Binding-site contacts:
Ligand atom CA contacts residue LEU31 of chain 1.A at 4.5 Å (hydrophobic).
Ligand atom N contacts residue LEU31 of chain 1.A at 3.8 Å.
Ligand atom O contacts residue ASP35 of chain 1.A at 4.2 Å.
Ligand atom C contacts residue MPD1 of chain 1.F at 4.2 Å.
Ligand atom O contacts residue PRO52 of chain 3.A at 3.9 Å.
Ligand atom OXT contacts residue MPD1 of chain 1.F at 3.1 Å.
Ligand atom OXT contacts residue THR50 of chain 1.A at 4.0 Å.
Ligand atom OXT contacts residue ASP35 of chain 1.A at 4.4 Å.
Ligand atom N contacts residue MPD1 of chain 1.F at 4.3 Å.
Ligand atom O contacts residue THR50 of chain 1.A at 4.2 Å.
Ligand atom CA contacts residue ASP35 of chain 1.A at 3.4 Å.
Ligand atom C contacts residue ASP35 of chain 1.A at 4.1 Å.

A protein and the small-molecule ligand that binds it are described below.
Small molecule (SMILES): NCC(=O)O

Sequence of chain 3.A:
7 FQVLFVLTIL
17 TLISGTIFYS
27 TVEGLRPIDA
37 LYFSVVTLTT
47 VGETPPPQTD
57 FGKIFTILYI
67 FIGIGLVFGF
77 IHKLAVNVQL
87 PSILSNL

Sequence of chain 1.A:
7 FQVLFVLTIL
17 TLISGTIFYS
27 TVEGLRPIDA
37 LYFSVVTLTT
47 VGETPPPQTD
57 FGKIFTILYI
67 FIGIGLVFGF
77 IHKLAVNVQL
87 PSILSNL